The small molecule below binds the protein below.
Small molecule (SMILES): CC[C@H](C)[C@@H]1NC(=O)[C@H](CC2=NC=NC2)NC(=O)[C@H]([C@@H](C)CC)NC(=O)[C@H](CO)NC(=O)[C@H](CCCCN)NC(=O)[C@H](CCCN=C(N)N)NC(=O)[C@@H]2CCCN2C(=O)[C@H](CO)NC(=O)[C@H](CO)NC(=O)[C@H](C)NC(=O)[C@H](Cc2ccc(O)cc2)NC(=O)[C@H](Cc2ccccc2)NC(=O)[C@H](C)NC(=O)[C@H](CCC(N)=O)NC(=O)[C@@H](NC(=O)[C@H](C)N)CSSC[C@@H](C(=O)N[C@@H](C)C(=O)O)NC(=O)[C@H](C)NC(=O)CNC1=O

Sequence of chain 1.J:
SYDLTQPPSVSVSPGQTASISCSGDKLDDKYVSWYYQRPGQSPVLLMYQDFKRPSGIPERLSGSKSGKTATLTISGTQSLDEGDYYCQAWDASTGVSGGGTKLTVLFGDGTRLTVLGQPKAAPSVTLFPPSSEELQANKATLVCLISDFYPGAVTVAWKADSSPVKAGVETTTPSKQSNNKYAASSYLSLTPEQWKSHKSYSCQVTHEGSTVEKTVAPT

Sequence of chain 1.K:
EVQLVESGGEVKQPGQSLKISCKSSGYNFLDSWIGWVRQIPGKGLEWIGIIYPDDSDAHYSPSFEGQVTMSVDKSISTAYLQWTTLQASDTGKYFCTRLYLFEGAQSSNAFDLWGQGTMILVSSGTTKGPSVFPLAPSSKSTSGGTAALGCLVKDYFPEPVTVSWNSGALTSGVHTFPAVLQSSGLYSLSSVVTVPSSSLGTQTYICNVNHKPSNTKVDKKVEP

Binding-site contacts:
Ligand atom CA contacts residue TYR31 of chain 1.J at 3.4 Å (hydrophobic).
Ligand atom N contacts residue TYR52 of chain 1.K at 3.4 Å (h-bond).
Ligand atom N contacts residue TYR31 of chain 1.J at 3.5 Å.
Ligand atom CD1 contacts residue TRP33 of chain 1.K at 3.4 Å (hydrophobic).
Ligand atom O contacts residue ASP31 of chain 1.K at 2.8 Å (salt-bridge).
Ligand atom CB contacts residue SER107 of chain 1.K at 3.2 Å.
Ligand atom O contacts residue TYR31 of chain 1.J at 3.4 Å.
Ligand atom CA contacts residue TYR52 of chain 1.K at 3.4 Å (hydrophobic).
Ligand atom NZ contacts residue ASP55 of chain 1.K at 2.6 Å (salt-bridge).
Ligand atom C contacts residue TYR31 of chain 1.J at 3.6 Å (hydrophobic).
Ligand atom CG contacts residue ASP31 of chain 1.K at 3.6 Å.
Ligand atom NE2 contacts residue ASP29 of chain 1.J at 2.9 Å (salt-bridge).
Ligand atom O contacts residue TYR31 of chain 1.J at 3.2 Å (h-bond).
Ligand atom CD1 contacts residue TRP90 of chain 1.J at 3.4 Å (hydrophobic).
Ligand atom CD2 contacts residue SER107 of chain 1.K at 3.5 Å.
Ligand atom OH contacts residue HIS59 of chain 1.K at 2.8 Å (h-bond).
Ligand atom O contacts residue TYR52 of chain 1.K at 3.2 Å (h-bond).
Ligand atom CG2 contacts residue LYS30 of chain 1.J at 3.3 Å.
Ligand atom OH contacts residue ASP57 of chain 1.K at 3.4 Å (salt-bridge).
Ligand atom CG contacts residue TYR52 of chain 1.K at 3.6 Å (hydrophobic).
Ligand atom CE2 contacts residue TRP33 of chain 1.K at 3.5 Å (hydrophobic).
Ligand atom C contacts residue TYR52 of chain 1.K at 3.3 Å (hydrophobic).
Ligand atom CZ contacts residue ALA92 of chain 1.J at 3.4 Å (hydrophobic).
Ligand atom CG1 contacts residue TRP90 of chain 1.J at 3.1 Å (hydrophobic).
Ligand atom C contacts residue ASN109 of chain 1.K at 3.4 Å.
Ligand atom CD contacts residue ASP29 of chain 1.J at 3.6 Å.
Ligand atom NE contacts residue ASP31 of chain 1.K at 3.4 Å (salt-bridge).
Ligand atom CB contacts residue TYR52 of chain 1.K at 3.2 Å (hydrophobic).
Ligand atom C contacts residue TYR31 of chain 1.J at 3.4 Å (hydrophobic).
Ligand atom NZ contacts residue ASP57 of chain 1.K at 3.1 Å (salt-bridge).
Ligand atom N contacts residue ASN109 of chain 1.K at 2.7 Å (h-bond).
Ligand atom CD1 contacts residue ALA92 of chain 1.J at 3.6 Å (hydrophobic).
Ligand atom OE1 contacts residue LYS30 of chain 1.J at 3.0 Å (salt-bridge).
Ligand atom O contacts residue TYR31 of chain 1.J at 3.6 Å.
Ligand atom OE1 contacts residue ASP29 of chain 1.J at 3.6 Å (salt-bridge).
Ligand atom N contacts residue TYR31 of chain 1.J at 3.5 Å.
Ligand atom CA contacts residue TYR31 of chain 1.J at 3.5 Å (hydrophobic).
Ligand atom O contacts residue ASN109 of chain 1.K at 3.1 Å (h-bond).
Ligand atom CA contacts residue ASN109 of chain 1.K at 3.2 Å.
Ligand atom O contacts residue TRP33 of chain 1.K at 2.8 Å (h-bond).